Binding-site contacts:
Ligand atom C3 contacts residue GLN580 of chain 1.A at 3.1 Å.
Ligand atom O5 contacts residue GLN580 of chain 1.A at 4.3 Å.
Ligand atom N2 contacts residue GLN580 of chain 1.A at 2.7 Å (h-bond).
Ligand atom C3 contacts residue ASN331 of chain 1.A at 3.8 Å.
Ligand atom C6 contacts residue THR581 of chain 1.A at 3.2 Å.
Ligand atom C8 contacts residue LEU582 of chain 1.A at 4.4 Å (hydrophobic).
Ligand atom C7 contacts residue PRO579 of chain 1.A at 4.2 Å (hydrophobic).
Ligand atom C8 contacts residue ASN331 of chain 1.A at 3.9 Å.
Ligand atom O3 contacts residue THR581 of chain 1.A at 4.3 Å.
Ligand atom C8 contacts residue GLN580 of chain 1.A at 3.1 Å.
Ligand atom C7 contacts residue GLN580 of chain 1.A at 3.4 Å.
Ligand atom C8 contacts residue PRO579 of chain 1.A at 3.3 Å (hydrophobic).
Ligand atom O6 contacts residue THR581 of chain 1.A at 2.6 Å (h-bond).
Ligand atom O6 contacts residue LEU582 of chain 1.A at 4.3 Å.
Ligand atom C4 contacts residue ASN331 of chain 1.A at 4.3 Å.
Ligand atom C7 contacts residue ASN331 of chain 1.A at 3.0 Å.
Ligand atom O5 contacts residue ASN331 of chain 1.A at 2.4 Å (h-bond).
Ligand atom O6 contacts residue GLN580 of chain 1.A at 3.6 Å (h-bond).
Ligand atom C2 contacts residue GLN580 of chain 1.A at 3.5 Å.
Ligand atom N2 contacts residue PRO579 of chain 1.A at 4.4 Å.
Ligand atom O3 contacts residue GLN580 of chain 1.A at 2.7 Å (h-bond).
Ligand atom C1 contacts residue ASN331 of chain 1.A at 1.4 Å.
Ligand atom O7 contacts residue ASN331 of chain 1.A at 3.3 Å.
Ligand atom C5 contacts residue ASN331 of chain 1.A at 3.7 Å.
Ligand atom C2 contacts residue ASN331 of chain 1.A at 2.5 Å.
Ligand atom O5 contacts residue THR581 of chain 1.A at 4.4 Å.
Ligand atom N2 contacts residue ASN331 of chain 1.A at 2.5 Å (h-bond).

A small-molecule ligand and the protein it binds are described below.
Small molecule (SMILES): CC(=O)N[C@H]1[C@H](O[C@H]2[C@H](O)[C@@H](NC(C)=O)CO[C@@H]2CO)O[C@H](CO)[C@@H](O)[C@@H]1O

Sequence of chain 1.A:
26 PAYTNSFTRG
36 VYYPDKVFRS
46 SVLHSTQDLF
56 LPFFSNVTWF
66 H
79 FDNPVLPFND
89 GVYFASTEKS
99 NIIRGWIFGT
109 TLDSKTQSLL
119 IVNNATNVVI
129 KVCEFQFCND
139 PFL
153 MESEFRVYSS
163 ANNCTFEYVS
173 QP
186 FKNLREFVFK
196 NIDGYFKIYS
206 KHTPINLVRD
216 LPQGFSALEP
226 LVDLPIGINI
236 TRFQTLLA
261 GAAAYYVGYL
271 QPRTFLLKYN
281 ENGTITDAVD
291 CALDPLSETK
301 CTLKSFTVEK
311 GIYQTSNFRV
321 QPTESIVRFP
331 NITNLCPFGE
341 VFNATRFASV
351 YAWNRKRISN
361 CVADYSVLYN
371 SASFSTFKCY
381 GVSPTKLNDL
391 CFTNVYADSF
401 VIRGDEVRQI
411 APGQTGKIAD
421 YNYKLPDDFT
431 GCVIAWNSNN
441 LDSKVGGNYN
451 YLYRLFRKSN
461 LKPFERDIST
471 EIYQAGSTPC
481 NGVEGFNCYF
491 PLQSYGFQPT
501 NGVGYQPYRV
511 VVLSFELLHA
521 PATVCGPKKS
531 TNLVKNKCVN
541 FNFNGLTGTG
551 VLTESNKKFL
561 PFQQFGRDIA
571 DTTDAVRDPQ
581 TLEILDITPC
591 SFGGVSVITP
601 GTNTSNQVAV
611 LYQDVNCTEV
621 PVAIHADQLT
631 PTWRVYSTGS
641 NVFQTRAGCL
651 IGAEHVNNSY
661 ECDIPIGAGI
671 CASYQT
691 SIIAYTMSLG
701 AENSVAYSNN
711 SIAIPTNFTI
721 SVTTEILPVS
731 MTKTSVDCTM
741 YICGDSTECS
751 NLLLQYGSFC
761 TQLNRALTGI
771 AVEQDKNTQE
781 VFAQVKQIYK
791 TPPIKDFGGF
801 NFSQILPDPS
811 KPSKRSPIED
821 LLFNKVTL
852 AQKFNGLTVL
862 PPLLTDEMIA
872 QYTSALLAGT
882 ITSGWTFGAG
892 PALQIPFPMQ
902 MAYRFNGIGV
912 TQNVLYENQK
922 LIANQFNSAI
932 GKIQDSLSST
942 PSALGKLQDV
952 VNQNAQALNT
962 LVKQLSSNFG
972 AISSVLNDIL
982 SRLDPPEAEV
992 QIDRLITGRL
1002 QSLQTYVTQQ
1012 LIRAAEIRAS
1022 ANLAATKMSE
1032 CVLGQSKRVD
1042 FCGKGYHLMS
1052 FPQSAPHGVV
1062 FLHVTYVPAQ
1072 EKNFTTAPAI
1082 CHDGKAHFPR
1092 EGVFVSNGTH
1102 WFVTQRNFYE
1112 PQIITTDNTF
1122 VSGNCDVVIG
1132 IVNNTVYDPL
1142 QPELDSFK